A small-molecule ligand and the protein it binds are described below.
Small molecule (SMILES): CCOCc1nc2c(N)nc3ccccc3c2[nH]1

Sequence of chain 1.B:
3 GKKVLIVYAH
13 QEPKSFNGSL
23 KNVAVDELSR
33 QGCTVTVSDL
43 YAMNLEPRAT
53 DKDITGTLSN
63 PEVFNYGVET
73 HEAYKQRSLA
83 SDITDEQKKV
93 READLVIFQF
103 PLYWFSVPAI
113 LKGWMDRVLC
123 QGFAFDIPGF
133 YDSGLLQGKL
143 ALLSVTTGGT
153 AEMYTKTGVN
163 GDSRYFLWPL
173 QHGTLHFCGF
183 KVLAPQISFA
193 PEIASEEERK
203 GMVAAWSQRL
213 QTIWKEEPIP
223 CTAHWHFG

Binding-site contacts:
Ligand atom C8 contacts residue SO41 of chain 1.L at 3.2 Å.
Ligand atom C2 contacts residue ASP28 of chain 1.B at 3.6 Å.
Ligand atom C9 contacts residue ARG32 of chain 1.B at 4.0 Å.
Ligand atom C12 contacts residue ASP28 of chain 1.B at 3.3 Å.
Ligand atom O contacts residue SO41 of chain 1.L at 3.4 Å (h-bond).
Ligand atom N1 contacts residue ASP28 of chain 1.B at 3.6 Å (salt-bridge).
Ligand atom C contacts residue ASP28 of chain 1.B at 4.2 Å.
Ligand atom C3 contacts residue SO41 of chain 1.L at 3.8 Å.
Ligand atom C1 contacts residue ASP28 of chain 1.B at 3.2 Å.
Ligand atom C10 contacts residue ASP28 of chain 1.B at 3.7 Å.
Ligand atom C1 contacts residue C091 of chain 1.O at 4.2 Å.
Ligand atom C3 contacts residue ASP28 of chain 1.B at 3.7 Å.
Ligand atom C2 contacts residue SO41 of chain 1.L at 4.2 Å.
Ligand atom N3 contacts residue ARG32 of chain 1.B at 4.3 Å.
Ligand atom C11 contacts residue SER31 of chain 1.B at 3.7 Å.
Ligand atom C contacts residue C091 of chain 1.O at 3.3 Å.
Ligand atom N3 contacts residue ASP28 of chain 1.B at 4.2 Å.
Ligand atom N1 contacts residue C091 of chain 1.O at 3.6 Å.
Ligand atom C7 contacts residue SO41 of chain 1.L at 3.8 Å.
Ligand atom C10 contacts residue SER31 of chain 1.B at 4.2 Å.
Ligand atom C3 contacts residue C091 of chain 1.O at 4.2 Å.
Ligand atom C6 contacts residue SO41 of chain 1.L at 4.1 Å.
Ligand atom N3 contacts residue SO41 of chain 1.L at 2.9 Å (h-bond).
Ligand atom C10 contacts residue ARG32 of chain 1.B at 4.2 Å.
Ligand atom C4 contacts residue C091 of chain 1.O at 3.4 Å.
Ligand atom N2 contacts residue C091 of chain 1.O at 3.8 Å.
Ligand atom C5 contacts residue SO41 of chain 1.L at 3.8 Å.
Ligand atom C11 contacts residue ASP28 of chain 1.B at 3.8 Å.
Ligand atom C9 contacts residue ASP28 of chain 1.B at 3.8 Å.
Ligand atom C4 contacts residue ASP28 of chain 1.B at 4.0 Å.
Ligand atom C9 contacts residue SO41 of chain 1.L at 3.6 Å.
Ligand atom N contacts residue C091 of chain 1.O at 3.3 Å.